Binding-site contacts:
Ligand atom S13 contacts residue GLN247 of chain 1.A at 4.5 Å.
Ligand atom O08 contacts residue SER254 of chain 1.A at 4.1 Å.
Ligand atom C07 contacts residue PRO303 of chain 1.A at 4.1 Å (hydrophobic).
Ligand atom C07 contacts residue LEU251 of chain 1.A at 3.8 Å (hydrophobic).
Ligand atom C12 contacts residue LEU251 of chain 1.A at 3.9 Å (hydrophobic).
Ligand atom C06 contacts residue LEU251 of chain 1.A at 3.8 Å (hydrophobic).
Ligand atom O05 contacts residue SER254 of chain 1.A at 4.5 Å.
Ligand atom C01 contacts residue LEU251 of chain 1.A at 4.3 Å (hydrophobic).
Ligand atom C04 contacts residue LEU251 of chain 1.A at 3.9 Å (hydrophobic).
Ligand atom C04 contacts residue SER254 of chain 1.A at 4.4 Å.
Ligand atom C10 contacts residue GLN250 of chain 1.A at 4.2 Å.
Ligand atom N09 contacts residue LEU251 of chain 1.A at 3.9 Å.
Ligand atom C06 contacts residue SER254 of chain 1.A at 3.6 Å.
Ligand atom C07 contacts residue SER254 of chain 1.A at 4.2 Å.
Ligand atom C11 contacts residue LEU251 of chain 1.A at 4.2 Å (hydrophobic).
Ligand atom O05 contacts residue PRO301 of chain 1.A at 4.3 Å.
Ligand atom O08 contacts residue ALA304 of chain 1.A at 4.5 Å.
Ligand atom C06 contacts residue PRO303 of chain 1.A at 4.0 Å (hydrophobic).
Ligand atom O08 contacts residue PRO303 of chain 1.A at 3.7 Å.
Ligand atom C11 contacts residue GLN250 of chain 1.A at 3.3 Å.
Ligand atom O08 contacts residue GLN250 of chain 1.A at 4.1 Å.
Ligand atom C11 contacts residue GLN247 of chain 1.A at 3.5 Å.
Ligand atom N03 contacts residue LEU251 of chain 1.A at 3.9 Å.
Ligand atom O08 contacts residue LEU251 of chain 1.A at 4.3 Å.

Sequence of chain 1.A:
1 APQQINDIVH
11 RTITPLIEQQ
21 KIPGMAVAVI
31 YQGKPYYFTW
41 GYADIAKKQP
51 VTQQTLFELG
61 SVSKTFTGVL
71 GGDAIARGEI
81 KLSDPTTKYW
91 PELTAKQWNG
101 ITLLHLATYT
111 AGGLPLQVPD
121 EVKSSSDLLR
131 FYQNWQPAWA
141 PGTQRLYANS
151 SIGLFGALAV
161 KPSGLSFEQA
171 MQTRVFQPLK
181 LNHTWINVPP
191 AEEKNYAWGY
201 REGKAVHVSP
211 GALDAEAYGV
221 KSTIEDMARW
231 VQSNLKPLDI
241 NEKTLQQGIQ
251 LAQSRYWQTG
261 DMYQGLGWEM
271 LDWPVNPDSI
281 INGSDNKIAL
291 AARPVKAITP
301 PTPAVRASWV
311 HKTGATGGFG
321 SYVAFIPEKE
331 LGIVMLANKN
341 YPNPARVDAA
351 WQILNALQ

A protein and the small-molecule ligand that binds it are described below.
Small molecule (SMILES): CCN1C(=O)CC(=O)N(CC)C1=S